Binding-site contacts:
Ligand atom C12 contacts residue TYR79 of chain 2.D at 4.2 Å (hydrophobic).
Ligand atom C11 contacts residue ILE298 of chain 1.C at 4.3 Å (hydrophobic).
Ligand atom C09 contacts residue TYR79 of chain 2.D at 3.9 Å (hydrophobic).
Ligand atom C05 contacts residue NAP1 of chain 2.K at 2.6 Å.
Ligand atom O03 contacts residue TYR105 of chain 2.D at 4.0 Å.
Ligand atom C07 contacts residue NAP1 of chain 2.K at 3.0 Å.
Ligand atom C05 contacts residue VAL309 of chain 2.D at 4.4 Å (hydrophobic).
Ligand atom C11 contacts residue TYR79 of chain 2.D at 4.3 Å (hydrophobic).
Ligand atom O03 contacts residue TYR79 of chain 2.D at 4.2 Å.
Ligand atom C07 contacts residue TYR79 of chain 2.D at 3.5 Å (hydrophobic).
Ligand atom C01 contacts residue TYR105 of chain 2.D at 3.6 Å (hydrophobic).
Ligand atom C04 contacts residue MET161 of chain 2.D at 4.4 Å (hydrophobic).
Ligand atom C12 contacts residue MET308 of chain 2.D at 4.1 Å (hydrophobic).
Ligand atom C01 contacts residue NAP1 of chain 2.K at 4.5 Å.
Ligand atom C04 contacts residue TYR79 of chain 2.D at 3.8 Å (hydrophobic).
Ligand atom O10 contacts residue NAP1 of chain 2.K at 3.6 Å.
Ligand atom C01 contacts residue TYR313 of chain 2.D at 4.5 Å (hydrophobic).
Ligand atom O03 contacts residue PHE310 of chain 2.D at 2.6 Å.
Ligand atom C02 contacts residue TYR105 of chain 2.D at 4.2 Å (hydrophobic).
Ligand atom O10 contacts residue TYR283 of chain 2.D at 2.8 Å (h-bond).
Ligand atom C02 contacts residue PHE310 of chain 2.D at 3.1 Å (hydrophobic).
Ligand atom C08 contacts residue TYR79 of chain 2.D at 3.5 Å (hydrophobic).
Ligand atom C09 contacts residue TYR283 of chain 2.D at 3.6 Å (hydrophobic).
Ligand atom C05 contacts residue MET161 of chain 2.D at 4.3 Å (hydrophobic).
Ligand atom C04 contacts residue NAP1 of chain 2.K at 3.9 Å.
Ligand atom C09 contacts residue NAP1 of chain 2.K at 3.4 Å.
Ligand atom C06 contacts residue TYR79 of chain 2.D at 3.9 Å (hydrophobic).
Ligand atom C08 contacts residue TYR283 of chain 2.D at 3.8 Å (hydrophobic).
Ligand atom C11 contacts residue MET308 of chain 2.D at 4.4 Å (hydrophobic).
Ligand atom C02 contacts residue VAL309 of chain 2.D at 4.3 Å (hydrophobic).
Ligand atom C01 contacts residue VAL309 of chain 2.D at 3.3 Å (hydrophobic).
Ligand atom C01 contacts residue PHE310 of chain 2.D at 3.6 Å (hydrophobic).
Ligand atom C08 contacts residue NAP1 of chain 2.K at 2.5 Å.
Ligand atom C11 contacts residue NAP1 of chain 2.K at 4.3 Å.
Ligand atom C12 contacts residue NAP1 of chain 2.K at 3.6 Å.
Ligand atom C06 contacts residue NAP1 of chain 2.K at 3.0 Å.
Ligand atom C02 contacts residue TYR79 of chain 2.D at 4.2 Å (hydrophobic).
Ligand atom C02 contacts residue MET161 of chain 2.D at 4.1 Å (hydrophobic).
Ligand atom C01 contacts residue MET161 of chain 2.D at 2.9 Å (hydrophobic).
Ligand atom C04 contacts residue PHE310 of chain 2.D at 4.0 Å (hydrophobic).

A small-molecule ligand and the protein it binds are described below.
Small molecule (SMILES): CC(=O)CCc1ccc(O)cc1

Sequence of chain 2.D:
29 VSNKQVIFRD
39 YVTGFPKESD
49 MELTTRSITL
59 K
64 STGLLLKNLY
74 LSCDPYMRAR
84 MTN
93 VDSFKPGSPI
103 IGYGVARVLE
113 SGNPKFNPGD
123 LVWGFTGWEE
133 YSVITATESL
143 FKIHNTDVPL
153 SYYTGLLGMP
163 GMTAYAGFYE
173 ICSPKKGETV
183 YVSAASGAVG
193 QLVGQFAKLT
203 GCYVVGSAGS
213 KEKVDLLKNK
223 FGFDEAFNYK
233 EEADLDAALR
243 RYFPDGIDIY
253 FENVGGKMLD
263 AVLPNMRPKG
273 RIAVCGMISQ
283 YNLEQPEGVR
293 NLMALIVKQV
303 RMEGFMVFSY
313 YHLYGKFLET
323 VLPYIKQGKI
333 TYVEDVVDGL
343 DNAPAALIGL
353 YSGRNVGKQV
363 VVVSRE

Sequence of chain 1.C:
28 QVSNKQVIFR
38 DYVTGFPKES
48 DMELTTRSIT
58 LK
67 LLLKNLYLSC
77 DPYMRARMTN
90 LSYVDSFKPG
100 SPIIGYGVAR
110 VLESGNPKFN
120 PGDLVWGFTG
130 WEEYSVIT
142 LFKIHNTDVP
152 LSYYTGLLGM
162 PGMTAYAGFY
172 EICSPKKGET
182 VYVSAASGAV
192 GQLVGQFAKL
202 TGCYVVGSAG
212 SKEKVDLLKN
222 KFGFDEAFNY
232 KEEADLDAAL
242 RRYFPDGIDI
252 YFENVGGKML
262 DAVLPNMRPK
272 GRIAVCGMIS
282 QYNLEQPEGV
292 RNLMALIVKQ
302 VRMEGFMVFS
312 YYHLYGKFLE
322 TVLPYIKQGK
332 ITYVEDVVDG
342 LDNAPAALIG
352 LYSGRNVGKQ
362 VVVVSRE